This protein binds this small molecule.
Small molecule (SMILES): NC(=O)N[C@H](N)C(=O)O

Sequence of chain 1.H:
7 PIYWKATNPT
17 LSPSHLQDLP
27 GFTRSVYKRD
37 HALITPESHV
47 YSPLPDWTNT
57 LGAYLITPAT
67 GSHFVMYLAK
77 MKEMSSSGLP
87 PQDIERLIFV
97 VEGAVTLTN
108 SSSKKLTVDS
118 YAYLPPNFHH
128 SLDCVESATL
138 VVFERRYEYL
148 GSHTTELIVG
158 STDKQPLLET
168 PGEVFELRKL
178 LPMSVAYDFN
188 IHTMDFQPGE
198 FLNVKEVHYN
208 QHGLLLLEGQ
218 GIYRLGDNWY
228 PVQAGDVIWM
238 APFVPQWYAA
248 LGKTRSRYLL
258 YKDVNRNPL

Binding-site contacts:
Ligand atom OXT contacts residue LYS259 of chain 1.H at 3.7 Å.
Ligand atom NB contacts residue GLU203 of chain 1.H at 3.1 Å (salt-bridge).
Ligand atom OE contacts residue TYR220 of chain 1.H at 3.8 Å.
Ligand atom NE contacts residue MN1 of chain 1.EA at 3.3 Å.
Ligand atom OXT contacts residue GLU203 of chain 1.H at 3.3 Å (salt-bridge).
Ligand atom CA contacts residue MET191 of chain 1.H at 3.7 Å (hydrophobic).
Ligand atom O contacts residue HIS189 of chain 1.H at 3.9 Å.
Ligand atom CG contacts residue MN1 of chain 1.EA at 3.1 Å.
Ligand atom CG contacts residue TYR220 of chain 1.H at 3.7 Å (hydrophobic).
Ligand atom C contacts residue MN1 of chain 1.EA at 3.0 Å.
Ligand atom NB contacts residue HIS209 of chain 1.H at 4.0 Å.
Ligand atom CA contacts residue MN1 of chain 1.EA at 3.2 Å.
Ligand atom NB contacts residue MN1 of chain 1.EA at 2.5 Å.
Ligand atom OXT contacts residue HIS205 of chain 1.H at 3.3 Å (h-bond).
Ligand atom C contacts residue LEU257 of chain 1.H at 4.1 Å (hydrophobic).
Ligand atom C contacts residue HIS209 of chain 1.H at 3.9 Å.
Ligand atom OXT contacts residue HIS209 of chain 1.H at 2.8 Å (h-bond).
Ligand atom OXT contacts residue MN1 of chain 1.EA at 2.1 Å.
Ligand atom NE contacts residue GLU203 of chain 1.H at 4.1 Å.
Ligand atom NE contacts residue TYR220 of chain 1.H at 2.8 Å (h-bond).
Ligand atom NE contacts residue GLN243 of chain 1.H at 2.5 Å (h-bond).
Ligand atom C contacts residue LYS259 of chain 1.H at 4.0 Å.
Ligand atom CG contacts residue GLU203 of chain 1.H at 4.0 Å.
Ligand atom OE contacts residue MN1 of chain 1.EA at 4.1 Å.
Ligand atom CA contacts residue GLU203 of chain 1.H at 3.4 Å.
Ligand atom OE contacts residue LEU257 of chain 1.H at 3.1 Å.
Ligand atom N contacts residue PHE172 of chain 1.H at 4.1 Å.
Ligand atom CA contacts residue LEU257 of chain 1.H at 4.0 Å (hydrophobic).
Ligand atom C contacts residue GLU203 of chain 1.H at 3.8 Å.
Ligand atom CG contacts residue GLN243 of chain 1.H at 3.4 Å.
Ligand atom NB contacts residue GLN243 of chain 1.H at 3.5 Å (h-bond).
Ligand atom N contacts residue MET191 of chain 1.H at 3.4 Å.
Ligand atom CG contacts residue LEU257 of chain 1.H at 3.9 Å (hydrophobic).
Ligand atom N contacts residue GLU203 of chain 1.H at 2.8 Å (salt-bridge).
Ligand atom OE contacts residue TYR255 of chain 1.H at 3.2 Å (h-bond).
Ligand atom CG contacts residue TYR255 of chain 1.H at 3.8 Å (hydrophobic).
Ligand atom O contacts residue LYS259 of chain 1.H at 3.3 Å (salt-bridge).
Ligand atom NE contacts residue TYR255 of chain 1.H at 4.0 Å.
Ligand atom NE contacts residue MET237 of chain 1.H at 4.1 Å.
Ligand atom OE contacts residue MET191 of chain 1.H at 3.7 Å.